Sequence of chain 3.B:
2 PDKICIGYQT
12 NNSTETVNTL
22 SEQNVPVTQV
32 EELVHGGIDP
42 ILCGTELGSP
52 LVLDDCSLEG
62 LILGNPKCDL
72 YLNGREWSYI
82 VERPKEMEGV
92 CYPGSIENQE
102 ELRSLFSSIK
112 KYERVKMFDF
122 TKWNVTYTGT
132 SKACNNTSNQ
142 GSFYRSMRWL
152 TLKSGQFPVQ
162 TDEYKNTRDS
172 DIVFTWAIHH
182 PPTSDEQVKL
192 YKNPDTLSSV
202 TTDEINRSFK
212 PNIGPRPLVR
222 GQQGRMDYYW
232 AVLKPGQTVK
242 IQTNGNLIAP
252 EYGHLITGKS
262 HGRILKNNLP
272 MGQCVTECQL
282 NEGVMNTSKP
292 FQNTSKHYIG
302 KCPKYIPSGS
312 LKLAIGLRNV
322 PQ

Binding-site contacts:
Ligand atom C3 contacts residue LYS123 of chain 3.B at 3.6 Å.
Ligand atom O7 contacts residue THR162 of chain 3.B at 3.6 Å (h-bond).
Ligand atom O5 contacts residue ASN125 of chain 3.B at 2.4 Å (h-bond).
Ligand atom C3 contacts residue ASN125 of chain 3.B at 3.8 Å.
Ligand atom C1 contacts residue ASN125 of chain 3.B at 1.4 Å.
Ligand atom C2 contacts residue LYS123 of chain 3.B at 3.7 Å.
Ligand atom C7 contacts residue ASN125 of chain 3.B at 3.9 Å.
Ligand atom C5 contacts residue ASN125 of chain 3.B at 3.7 Å.
Ligand atom C8 contacts residue TRP124 of chain 3.B at 4.4 Å (hydrophobic).
Ligand atom N2 contacts residue ASN125 of chain 3.B at 2.8 Å (h-bond).
Ligand atom C7 contacts residue LYS123 of chain 3.B at 3.5 Å.
Ligand atom O3 contacts residue LYS123 of chain 3.B at 4.2 Å.
Ligand atom C8 contacts residue THR162 of chain 3.B at 3.2 Å.
Ligand atom C8 contacts residue GLN161 of chain 3.B at 3.5 Å.
Ligand atom N2 contacts residue GLN161 of chain 3.B at 3.8 Å.
Ligand atom C4 contacts residue ASN125 of chain 3.B at 4.2 Å.
Ligand atom C8 contacts residue LYS123 of chain 3.B at 3.5 Å.
Ligand atom O7 contacts residue VAL160 of chain 3.B at 4.4 Å.
Ligand atom O7 contacts residue LYS123 of chain 3.B at 4.4 Å.
Ligand atom O7 contacts residue GLN161 of chain 3.B at 4.2 Å.
Ligand atom C7 contacts residue THR162 of chain 3.B at 3.8 Å.
Ligand atom C2 contacts residue ASN125 of chain 3.B at 2.5 Å.
Ligand atom N2 contacts residue LYS123 of chain 3.B at 3.0 Å (salt-bridge).
Ligand atom C1 contacts residue LYS123 of chain 3.B at 4.1 Å.
Ligand atom C7 contacts residue GLN161 of chain 3.B at 3.8 Å.

A protein and the small-molecule ligand that binds it are described below.
Small molecule (SMILES): CC(=O)N[C@@H]1[C@@H](O)[C@H](O)[C@@H](CO)O[C@H]1O